Sequence of chain 2.C:
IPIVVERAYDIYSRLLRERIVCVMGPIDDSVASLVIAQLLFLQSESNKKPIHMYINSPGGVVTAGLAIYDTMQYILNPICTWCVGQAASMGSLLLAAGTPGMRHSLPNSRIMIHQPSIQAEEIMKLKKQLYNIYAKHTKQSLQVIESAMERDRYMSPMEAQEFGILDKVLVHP

Binding-site contacts:
Ligand atom C10 contacts residue TYR62 of chain 2.C at 3.1 Å (hydrophobic).
Ligand atom C06 contacts residue TYR82 of chain 2.B at 3.6 Å (hydrophobic).
Ligand atom C21 contacts residue SER52 of chain 2.B at 3.5 Å.
Ligand atom C01 contacts residue TYR62 of chain 2.C at 3.5 Å (hydrophobic).
Ligand atom C24 contacts residue HIS60 of chain 2.C at 3.8 Å.
Ligand atom C08 contacts residue TRP90 of chain 2.C at 3.7 Å (hydrophobic).
Ligand atom O27 contacts residue LEU48 of chain 2.B at 3.4 Å.
Ligand atom N09 contacts residue TYR62 of chain 2.C at 2.7 Å (h-bond).
Ligand atom C10 contacts residue TYR82 of chain 2.B at 3.7 Å (hydrophobic).
Ligand atom C08 contacts residue TYR62 of chain 2.C at 3.7 Å (hydrophobic).
Ligand atom C31 contacts residue TYR62 of chain 2.C at 3.5 Å (hydrophobic).
Ligand atom C01 contacts residue VAL92 of chain 2.C at 3.4 Å (hydrophobic).
Ligand atom C18 contacts residue GLU26 of chain 2.C at 3.8 Å.
Ligand atom C07 contacts residue TYR62 of chain 2.C at 3.8 Å (hydrophobic).
Ligand atom C15 contacts residue GLU26 of chain 2.C at 3.5 Å.
Ligand atom CL19 contacts residue PHE49 of chain 2.B at 3.8 Å.
Ligand atom C20 contacts residue SER52 of chain 2.B at 3.6 Å.
Ligand atom CL19 contacts residue ARG22 of chain 2.C at 3.7 Å.
Ligand atom C29 contacts residue TRP90 of chain 2.C at 3.8 Å (hydrophobic).
Ligand atom C17 contacts residue LEU48 of chain 2.B at 3.8 Å (hydrophobic).
Ligand atom C25 contacts residue HIS60 of chain 2.C at 3.3 Å.
Ligand atom C16 contacts residue ILE28 of chain 2.C at 3.8 Å (hydrophobic).
Ligand atom N23 contacts residue GLU26 of chain 2.C at 2.5 Å (salt-bridge).
Ligand atom C17 contacts residue LEU23 of chain 2.C at 3.5 Å (hydrophobic).
Ligand atom C11 contacts residue TYR62 of chain 2.C at 3.0 Å (hydrophobic).
Ligand atom C12 contacts residue TYR62 of chain 2.C at 3.8 Å (hydrophobic).
Ligand atom CL19 contacts residue LEU23 of chain 2.C at 3.6 Å.
Ligand atom C20 contacts residue GLU26 of chain 2.C at 3.5 Å.
Ligand atom C30 contacts residue TYR62 of chain 2.C at 3.4 Å (hydrophobic).
Ligand atom C21 contacts residue GLU26 of chain 2.C at 3.4 Å.
Ligand atom C29 contacts residue TYR62 of chain 2.C at 3.4 Å (hydrophobic).
Ligand atom C29 contacts residue HIS60 of chain 2.C at 3.8 Å.
Ligand atom C14 contacts residue GLU26 of chain 2.C at 3.4 Å.
Ligand atom C04 contacts residue THR79 of chain 2.B at 3.5 Å.
Ligand atom C30 contacts residue TRP90 of chain 2.C at 3.4 Å (hydrophobic).
Ligand atom C22 contacts residue GLU26 of chain 2.C at 3.6 Å.
Ligand atom C02 contacts residue TYR62 of chain 2.C at 3.7 Å (hydrophobic).
Ligand atom C28 contacts residue TYR62 of chain 2.C at 3.2 Å (hydrophobic).
Ligand atom C24 contacts residue GLU26 of chain 2.C at 3.6 Å.
Ligand atom C20 contacts residue ARG22 of chain 2.C at 3.8 Å.

Sequence of chain 2.B:
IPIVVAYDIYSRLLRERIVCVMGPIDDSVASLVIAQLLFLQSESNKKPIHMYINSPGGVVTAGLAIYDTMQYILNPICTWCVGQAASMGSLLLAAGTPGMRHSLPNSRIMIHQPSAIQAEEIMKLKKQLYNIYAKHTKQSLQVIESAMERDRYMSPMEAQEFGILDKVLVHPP

This protein binds this small molecule.
Small molecule (SMILES): C#Cc1cccc(CN2CCC3=C(C2)C(=O)N(Cc2ccc(Cl)cc2)C2=NCCN23)c1